Sequence of chain 1.G:
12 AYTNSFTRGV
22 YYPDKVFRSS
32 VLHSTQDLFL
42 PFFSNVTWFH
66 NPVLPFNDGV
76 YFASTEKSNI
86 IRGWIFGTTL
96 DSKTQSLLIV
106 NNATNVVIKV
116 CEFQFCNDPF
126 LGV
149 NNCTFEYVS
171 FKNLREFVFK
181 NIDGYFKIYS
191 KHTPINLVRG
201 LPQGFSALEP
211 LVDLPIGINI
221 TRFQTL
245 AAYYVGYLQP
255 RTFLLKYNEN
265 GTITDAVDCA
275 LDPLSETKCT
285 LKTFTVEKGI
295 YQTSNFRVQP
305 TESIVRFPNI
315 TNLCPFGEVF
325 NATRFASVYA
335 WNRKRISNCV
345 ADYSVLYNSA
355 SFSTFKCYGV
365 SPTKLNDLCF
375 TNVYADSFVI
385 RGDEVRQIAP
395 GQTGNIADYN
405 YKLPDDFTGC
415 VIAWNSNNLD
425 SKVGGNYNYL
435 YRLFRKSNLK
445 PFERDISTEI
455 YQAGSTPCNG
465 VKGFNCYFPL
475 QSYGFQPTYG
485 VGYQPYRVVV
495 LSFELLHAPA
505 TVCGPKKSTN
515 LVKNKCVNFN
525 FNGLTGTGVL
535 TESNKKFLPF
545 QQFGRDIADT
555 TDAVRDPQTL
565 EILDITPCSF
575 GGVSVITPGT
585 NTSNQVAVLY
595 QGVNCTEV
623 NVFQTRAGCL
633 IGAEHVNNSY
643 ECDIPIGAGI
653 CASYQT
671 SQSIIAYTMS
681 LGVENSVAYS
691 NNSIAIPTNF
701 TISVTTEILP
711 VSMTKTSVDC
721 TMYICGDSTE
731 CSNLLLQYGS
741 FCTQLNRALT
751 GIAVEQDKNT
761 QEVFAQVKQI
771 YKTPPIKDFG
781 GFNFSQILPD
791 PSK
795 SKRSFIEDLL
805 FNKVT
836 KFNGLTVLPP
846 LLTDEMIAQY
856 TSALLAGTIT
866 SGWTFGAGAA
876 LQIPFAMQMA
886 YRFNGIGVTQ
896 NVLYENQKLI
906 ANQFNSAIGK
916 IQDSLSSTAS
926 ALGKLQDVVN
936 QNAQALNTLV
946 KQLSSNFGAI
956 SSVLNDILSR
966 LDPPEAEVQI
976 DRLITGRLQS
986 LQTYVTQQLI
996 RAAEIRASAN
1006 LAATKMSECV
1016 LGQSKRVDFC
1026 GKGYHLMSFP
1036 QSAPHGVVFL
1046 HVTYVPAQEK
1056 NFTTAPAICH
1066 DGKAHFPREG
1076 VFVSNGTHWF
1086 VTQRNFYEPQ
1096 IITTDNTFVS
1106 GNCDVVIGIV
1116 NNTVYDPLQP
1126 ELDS

Binding-site contacts:
Ligand atom C3 contacts residue ASN1116 of chain 1.G at 3.8 Å.
Ligand atom C8 contacts residue ASN1116 of chain 1.G at 3.8 Å.
Ligand atom O5 contacts residue ASN1116 of chain 1.G at 2.3 Å (h-bond).
Ligand atom C2 contacts residue ASN1116 of chain 1.G at 2.5 Å.
Ligand atom C7 contacts residue ASN1116 of chain 1.G at 3.3 Å.
Ligand atom C5 contacts residue ASN1116 of chain 1.G at 3.6 Å.
Ligand atom C8 contacts residue VAL1115 of chain 1.G at 4.1 Å (hydrophobic).
Ligand atom C4 contacts residue ASN1116 of chain 1.G at 4.2 Å.
Ligand atom C1 contacts residue ASN1116 of chain 1.G at 1.4 Å.
Ligand atom O7 contacts residue ASN1116 of chain 1.G at 3.4 Å (h-bond).
Ligand atom C8 contacts residue ILE1114 of chain 1.G at 3.9 Å (hydrophobic).
Ligand atom N2 contacts residue ASN1116 of chain 1.G at 3.0 Å (h-bond).

The small molecule below binds the protein below.
Small molecule (SMILES): CC(=O)N[C@@H]1[C@@H](O)[C@H](O)[C@@H](CO)O[C@H]1O